Sequence of chain 1.C:
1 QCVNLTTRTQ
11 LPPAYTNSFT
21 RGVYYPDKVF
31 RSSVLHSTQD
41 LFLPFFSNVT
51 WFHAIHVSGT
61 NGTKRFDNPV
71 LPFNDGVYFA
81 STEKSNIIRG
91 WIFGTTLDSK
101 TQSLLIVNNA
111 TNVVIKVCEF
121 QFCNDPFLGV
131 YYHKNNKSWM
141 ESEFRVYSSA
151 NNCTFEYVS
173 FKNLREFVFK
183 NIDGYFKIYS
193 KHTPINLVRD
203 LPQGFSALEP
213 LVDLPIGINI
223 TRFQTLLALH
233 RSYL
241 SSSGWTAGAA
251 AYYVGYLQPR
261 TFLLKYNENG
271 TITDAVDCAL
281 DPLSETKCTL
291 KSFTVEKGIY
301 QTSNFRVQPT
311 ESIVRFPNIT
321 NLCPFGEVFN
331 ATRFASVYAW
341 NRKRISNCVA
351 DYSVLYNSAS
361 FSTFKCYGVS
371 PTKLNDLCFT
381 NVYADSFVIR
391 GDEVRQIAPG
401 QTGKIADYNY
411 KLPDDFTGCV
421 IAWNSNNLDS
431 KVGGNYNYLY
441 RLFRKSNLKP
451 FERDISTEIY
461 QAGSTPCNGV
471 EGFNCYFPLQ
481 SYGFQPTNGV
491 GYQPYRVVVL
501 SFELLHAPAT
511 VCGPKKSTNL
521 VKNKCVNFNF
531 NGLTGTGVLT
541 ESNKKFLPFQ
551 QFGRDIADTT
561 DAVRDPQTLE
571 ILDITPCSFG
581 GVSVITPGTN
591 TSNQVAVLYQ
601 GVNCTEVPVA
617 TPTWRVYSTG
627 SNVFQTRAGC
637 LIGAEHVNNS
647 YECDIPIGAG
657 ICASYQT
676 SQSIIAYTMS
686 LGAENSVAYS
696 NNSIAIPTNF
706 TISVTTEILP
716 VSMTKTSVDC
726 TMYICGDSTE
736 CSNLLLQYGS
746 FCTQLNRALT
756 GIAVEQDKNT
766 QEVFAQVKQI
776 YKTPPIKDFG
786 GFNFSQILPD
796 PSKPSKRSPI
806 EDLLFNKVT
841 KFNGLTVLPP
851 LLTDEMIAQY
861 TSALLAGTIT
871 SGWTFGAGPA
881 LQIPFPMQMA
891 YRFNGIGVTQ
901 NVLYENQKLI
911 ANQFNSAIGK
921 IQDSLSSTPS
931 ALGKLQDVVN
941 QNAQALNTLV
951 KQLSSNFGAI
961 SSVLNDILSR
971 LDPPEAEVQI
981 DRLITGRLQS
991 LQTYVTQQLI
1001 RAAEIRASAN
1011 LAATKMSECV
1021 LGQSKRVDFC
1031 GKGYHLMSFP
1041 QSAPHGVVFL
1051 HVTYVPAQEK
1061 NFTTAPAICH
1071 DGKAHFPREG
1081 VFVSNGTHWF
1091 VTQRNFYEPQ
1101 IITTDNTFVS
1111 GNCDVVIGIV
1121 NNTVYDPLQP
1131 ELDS

Binding-site contacts:
Ligand atom O5 contacts residue ASN644 of chain 1.C at 2.4 Å (h-bond).
Ligand atom C8 contacts residue ASN644 of chain 1.C at 3.6 Å.
Ligand atom C2 contacts residue ASN644 of chain 1.C at 2.5 Å.
Ligand atom O7 contacts residue ASN644 of chain 1.C at 2.9 Å (h-bond).
Ligand atom C3 contacts residue ASN644 of chain 1.C at 3.8 Å.
Ligand atom O7 contacts residue VAL643 of chain 1.C at 4.4 Å.
Ligand atom C1 contacts residue ASN644 of chain 1.C at 1.4 Å.
Ligand atom C7 contacts residue VAL643 of chain 1.C at 4.3 Å (hydrophobic).
Ligand atom O7 contacts residue HIS642 of chain 1.C at 4.5 Å.
Ligand atom N2 contacts residue ASN644 of chain 1.C at 2.9 Å (h-bond).
Ligand atom C4 contacts residue ASN644 of chain 1.C at 4.2 Å.
Ligand atom C5 contacts residue ASN644 of chain 1.C at 3.7 Å.
Ligand atom C8 contacts residue VAL643 of chain 1.C at 3.5 Å (hydrophobic).
Ligand atom C8 contacts residue HIS642 of chain 1.C at 3.4 Å.
Ligand atom C7 contacts residue HIS642 of chain 1.C at 4.5 Å.
Ligand atom C7 contacts residue ASN644 of chain 1.C at 3.1 Å.

A protein and the small-molecule ligand that binds it are described below.
Small molecule (SMILES): CC(=O)N[C@@H]1[C@@H](O)[C@H](O)[C@@H](CO)O[C@H]1O